Sequence of chain 1.C:
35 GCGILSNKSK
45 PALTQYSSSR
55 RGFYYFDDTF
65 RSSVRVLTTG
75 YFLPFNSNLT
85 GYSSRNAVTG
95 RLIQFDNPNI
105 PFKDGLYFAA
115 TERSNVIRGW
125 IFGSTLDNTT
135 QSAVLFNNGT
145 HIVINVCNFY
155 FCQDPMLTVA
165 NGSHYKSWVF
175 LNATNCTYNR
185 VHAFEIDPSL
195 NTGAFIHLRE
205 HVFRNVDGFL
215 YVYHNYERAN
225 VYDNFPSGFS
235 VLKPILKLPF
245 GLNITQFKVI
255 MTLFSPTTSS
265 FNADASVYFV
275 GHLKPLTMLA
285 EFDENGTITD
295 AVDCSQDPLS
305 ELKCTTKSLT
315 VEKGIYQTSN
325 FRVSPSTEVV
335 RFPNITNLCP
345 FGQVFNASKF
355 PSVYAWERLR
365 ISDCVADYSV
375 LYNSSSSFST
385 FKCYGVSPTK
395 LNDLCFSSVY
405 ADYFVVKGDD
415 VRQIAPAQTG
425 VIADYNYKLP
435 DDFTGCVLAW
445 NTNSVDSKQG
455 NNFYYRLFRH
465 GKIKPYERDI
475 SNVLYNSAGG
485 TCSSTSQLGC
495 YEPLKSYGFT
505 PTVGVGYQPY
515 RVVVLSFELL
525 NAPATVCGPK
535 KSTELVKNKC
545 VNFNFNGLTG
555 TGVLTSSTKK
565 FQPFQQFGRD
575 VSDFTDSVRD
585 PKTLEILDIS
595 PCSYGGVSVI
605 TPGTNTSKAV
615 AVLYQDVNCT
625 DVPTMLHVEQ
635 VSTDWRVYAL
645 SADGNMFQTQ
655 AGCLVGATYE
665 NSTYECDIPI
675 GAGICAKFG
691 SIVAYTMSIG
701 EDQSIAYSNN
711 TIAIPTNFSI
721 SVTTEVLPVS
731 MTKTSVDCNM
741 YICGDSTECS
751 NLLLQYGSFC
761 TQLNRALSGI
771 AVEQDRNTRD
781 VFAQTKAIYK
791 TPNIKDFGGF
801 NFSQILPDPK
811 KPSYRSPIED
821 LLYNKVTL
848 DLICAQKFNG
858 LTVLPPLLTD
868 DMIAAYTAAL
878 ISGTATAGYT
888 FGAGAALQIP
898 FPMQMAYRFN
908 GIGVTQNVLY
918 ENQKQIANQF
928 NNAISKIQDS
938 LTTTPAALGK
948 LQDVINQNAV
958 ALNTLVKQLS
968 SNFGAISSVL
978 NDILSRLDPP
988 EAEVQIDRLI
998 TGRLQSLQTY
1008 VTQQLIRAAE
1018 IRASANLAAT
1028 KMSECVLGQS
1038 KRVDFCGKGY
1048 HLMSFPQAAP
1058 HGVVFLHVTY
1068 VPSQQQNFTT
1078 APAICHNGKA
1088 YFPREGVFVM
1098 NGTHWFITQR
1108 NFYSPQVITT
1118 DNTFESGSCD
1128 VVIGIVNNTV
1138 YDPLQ

Binding-site contacts:
Ligand atom C4 contacts residue TYR154 of chain 1.C at 4.4 Å (hydrophobic).
Ligand atom C7 contacts residue ASN132 of chain 1.C at 3.4 Å.
Ligand atom O5 contacts residue ASN132 of chain 1.C at 2.4 Å (h-bond).
Ligand atom O7 contacts residue ASN132 of chain 1.C at 3.3 Å (h-bond).
Ligand atom O5 contacts residue TYR154 of chain 1.C at 3.9 Å.
Ligand atom C5 contacts residue ASN132 of chain 1.C at 3.7 Å.
Ligand atom C4 contacts residue ASN132 of chain 1.C at 4.3 Å.
Ligand atom C1 contacts residue TYR154 of chain 1.C at 4.2 Å (hydrophobic).
Ligand atom C5 contacts residue TYR154 of chain 1.C at 4.3 Å (hydrophobic).
Ligand atom C1 contacts residue ASN132 of chain 1.C at 1.5 Å.
Ligand atom O6 contacts residue TYR154 of chain 1.C at 4.5 Å.
Ligand atom C6 contacts residue TYR154 of chain 1.C at 4.0 Å (hydrophobic).
Ligand atom C3 contacts residue ASN132 of chain 1.C at 3.8 Å.
Ligand atom C2 contacts residue ASN132 of chain 1.C at 2.5 Å.
Ligand atom N2 contacts residue ASN132 of chain 1.C at 3.0 Å (h-bond).

The protein below binds the small molecule below.
Small molecule (SMILES): CC(=O)N[C@H]1[C@H](O[C@H]2[C@H](O)[C@@H](NC(C)=O)CO[C@@H]2CO)O[C@H](CO)[C@@H](O)[C@@H]1O